The protein below binds the small molecule below.
Small molecule (SMILES): CC(=O)N[C@H]1[C@H](O[C@H]2[C@H](O)[C@@H](NC(C)=O)CO[C@@H]2CO)O[C@H](CO)[C@@H](O[C@H]2O[C@H](CO)[C@@H](O)[C@H](O)[C@@H]2O)[C@@H]1O

Sequence of chain 1.A:
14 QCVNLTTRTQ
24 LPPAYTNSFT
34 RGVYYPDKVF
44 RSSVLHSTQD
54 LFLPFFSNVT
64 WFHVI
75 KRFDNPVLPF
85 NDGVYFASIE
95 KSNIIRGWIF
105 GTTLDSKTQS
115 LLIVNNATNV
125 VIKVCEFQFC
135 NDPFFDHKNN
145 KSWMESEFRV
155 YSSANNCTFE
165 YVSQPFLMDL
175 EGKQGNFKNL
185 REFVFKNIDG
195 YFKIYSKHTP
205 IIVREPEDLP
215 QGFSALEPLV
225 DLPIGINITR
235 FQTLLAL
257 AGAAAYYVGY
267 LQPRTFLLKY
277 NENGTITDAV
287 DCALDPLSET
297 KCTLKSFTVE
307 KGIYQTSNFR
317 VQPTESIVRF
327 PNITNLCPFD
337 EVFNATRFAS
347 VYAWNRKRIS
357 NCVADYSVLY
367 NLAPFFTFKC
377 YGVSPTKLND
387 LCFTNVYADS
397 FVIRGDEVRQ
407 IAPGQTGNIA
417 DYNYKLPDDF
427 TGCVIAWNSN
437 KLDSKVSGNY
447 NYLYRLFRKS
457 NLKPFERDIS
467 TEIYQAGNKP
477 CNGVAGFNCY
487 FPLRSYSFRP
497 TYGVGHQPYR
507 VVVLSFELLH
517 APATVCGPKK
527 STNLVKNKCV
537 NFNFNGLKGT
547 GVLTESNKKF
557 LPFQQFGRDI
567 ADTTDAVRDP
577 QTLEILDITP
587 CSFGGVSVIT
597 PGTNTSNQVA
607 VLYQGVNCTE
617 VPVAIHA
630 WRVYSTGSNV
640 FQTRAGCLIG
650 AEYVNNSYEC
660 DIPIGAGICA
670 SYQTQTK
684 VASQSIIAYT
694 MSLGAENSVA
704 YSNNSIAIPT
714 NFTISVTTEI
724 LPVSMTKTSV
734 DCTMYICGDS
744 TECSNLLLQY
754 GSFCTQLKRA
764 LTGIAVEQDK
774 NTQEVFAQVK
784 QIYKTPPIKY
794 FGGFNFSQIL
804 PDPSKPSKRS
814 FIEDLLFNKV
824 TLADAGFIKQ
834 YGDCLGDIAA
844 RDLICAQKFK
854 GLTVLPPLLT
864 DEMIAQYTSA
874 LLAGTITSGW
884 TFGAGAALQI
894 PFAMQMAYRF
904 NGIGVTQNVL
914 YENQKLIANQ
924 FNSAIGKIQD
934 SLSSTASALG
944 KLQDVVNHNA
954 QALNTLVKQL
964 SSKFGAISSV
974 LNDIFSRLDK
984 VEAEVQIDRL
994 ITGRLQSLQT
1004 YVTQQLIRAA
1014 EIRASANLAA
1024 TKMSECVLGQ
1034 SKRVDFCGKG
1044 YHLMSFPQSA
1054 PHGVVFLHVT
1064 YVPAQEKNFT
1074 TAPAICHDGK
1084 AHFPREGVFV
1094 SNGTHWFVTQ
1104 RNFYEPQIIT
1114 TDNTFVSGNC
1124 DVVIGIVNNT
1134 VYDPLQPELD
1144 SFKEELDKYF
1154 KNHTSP

Binding-site contacts:
Ligand atom N2 contacts residue GLU278 of chain 1.B at 3.6 Å (salt-bridge).
Ligand atom C6 contacts residue LYS555 of chain 1.A at 3.9 Å.
Ligand atom O5 contacts residue ASN279 of chain 1.B at 2.3 Å (h-bond).
Ligand atom O5 contacts residue LYS555 of chain 1.A at 3.0 Å (salt-bridge).
Ligand atom C7 contacts residue ASN279 of chain 1.B at 3.9 Å.
Ligand atom O6 contacts residue ASN279 of chain 1.B at 4.5 Å.
Ligand atom O7 contacts residue ASN279 of chain 1.B at 4.3 Å.
Ligand atom C4 contacts residue ASN279 of chain 1.B at 4.2 Å.
Ligand atom C5 contacts residue ASN279 of chain 1.B at 3.7 Å.
Ligand atom C3 contacts residue ASN279 of chain 1.B at 3.8 Å.
Ligand atom C1 contacts residue LYS555 of chain 1.A at 3.8 Å.
Ligand atom C2 contacts residue ASN279 of chain 1.B at 2.5 Å.
Ligand atom C1 contacts residue ASN279 of chain 1.B at 1.5 Å.
Ligand atom C8 contacts residue GLU278 of chain 1.B at 3.4 Å.
Ligand atom N2 contacts residue ASN279 of chain 1.B at 3.0 Å (h-bond).
Ligand atom C7 contacts residue GLU278 of chain 1.B at 4.0 Å.
Ligand atom C5 contacts residue LYS555 of chain 1.A at 3.5 Å.

Sequence of chain 1.B:
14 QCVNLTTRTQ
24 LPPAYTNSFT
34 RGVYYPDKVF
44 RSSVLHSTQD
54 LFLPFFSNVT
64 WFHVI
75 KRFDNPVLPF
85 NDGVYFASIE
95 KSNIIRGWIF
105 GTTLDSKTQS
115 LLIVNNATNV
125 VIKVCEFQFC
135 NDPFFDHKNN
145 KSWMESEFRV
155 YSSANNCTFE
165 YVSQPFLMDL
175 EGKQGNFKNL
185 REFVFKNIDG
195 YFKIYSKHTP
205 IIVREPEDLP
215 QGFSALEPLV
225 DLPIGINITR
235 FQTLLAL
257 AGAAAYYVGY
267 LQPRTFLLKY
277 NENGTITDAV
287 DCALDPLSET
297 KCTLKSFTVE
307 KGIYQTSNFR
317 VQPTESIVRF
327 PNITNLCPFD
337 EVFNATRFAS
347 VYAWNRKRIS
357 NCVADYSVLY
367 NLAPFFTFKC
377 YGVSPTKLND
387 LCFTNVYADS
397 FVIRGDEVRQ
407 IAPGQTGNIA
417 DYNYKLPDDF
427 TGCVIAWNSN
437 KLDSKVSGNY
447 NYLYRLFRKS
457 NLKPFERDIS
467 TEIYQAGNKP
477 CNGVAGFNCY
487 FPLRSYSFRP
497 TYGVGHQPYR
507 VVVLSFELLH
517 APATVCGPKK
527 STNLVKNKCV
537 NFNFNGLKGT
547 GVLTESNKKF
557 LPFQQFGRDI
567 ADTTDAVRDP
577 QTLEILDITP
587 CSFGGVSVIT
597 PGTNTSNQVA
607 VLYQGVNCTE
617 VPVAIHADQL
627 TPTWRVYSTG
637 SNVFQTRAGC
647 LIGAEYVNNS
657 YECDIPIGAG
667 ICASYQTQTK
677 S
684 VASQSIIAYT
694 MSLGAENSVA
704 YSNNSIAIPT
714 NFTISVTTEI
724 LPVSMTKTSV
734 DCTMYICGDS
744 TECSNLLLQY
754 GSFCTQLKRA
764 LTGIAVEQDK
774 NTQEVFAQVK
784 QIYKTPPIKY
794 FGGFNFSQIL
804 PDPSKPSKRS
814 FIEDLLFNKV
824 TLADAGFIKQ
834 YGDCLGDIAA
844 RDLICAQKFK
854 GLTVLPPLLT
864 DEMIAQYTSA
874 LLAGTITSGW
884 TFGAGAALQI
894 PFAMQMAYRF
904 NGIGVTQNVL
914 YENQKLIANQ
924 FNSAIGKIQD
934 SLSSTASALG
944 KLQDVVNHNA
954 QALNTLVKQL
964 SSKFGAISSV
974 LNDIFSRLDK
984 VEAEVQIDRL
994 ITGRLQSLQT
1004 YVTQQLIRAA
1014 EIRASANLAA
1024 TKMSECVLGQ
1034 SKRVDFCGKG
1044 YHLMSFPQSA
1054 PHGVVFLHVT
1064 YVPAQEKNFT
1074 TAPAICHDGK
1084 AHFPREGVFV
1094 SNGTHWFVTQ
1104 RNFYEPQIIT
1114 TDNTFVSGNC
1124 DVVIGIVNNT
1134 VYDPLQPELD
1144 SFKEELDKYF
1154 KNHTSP